Sequence of chain 1.B:
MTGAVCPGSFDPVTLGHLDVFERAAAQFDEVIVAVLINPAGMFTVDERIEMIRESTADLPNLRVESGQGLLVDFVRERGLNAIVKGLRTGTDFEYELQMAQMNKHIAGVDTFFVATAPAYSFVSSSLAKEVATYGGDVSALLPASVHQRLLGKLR

Binding-site contacts:
Ligand atom C10 contacts residue SER127 of chain 1.B at 3.3 Å.
Ligand atom C02 contacts residue THR119 of chain 1.B at 3.1 Å.
Ligand atom C03 contacts residue VAL21 of chain 1.B at 3.8 Å (hydrophobic).
Ligand atom O14 contacts residue HIS18 of chain 1.B at 4.0 Å.
Ligand atom C04 contacts residue HIS18 of chain 1.B at 3.7 Å.
Ligand atom C09 contacts residue SER127 of chain 1.B at 3.6 Å.
Ligand atom N07 contacts residue THR15 of chain 1.B at 3.7 Å.
Ligand atom O14 contacts residue SER128 of chain 1.B at 3.0 Å (h-bond).
Ligand atom C01 contacts residue ARG91 of chain 1.B at 3.8 Å.
Ligand atom N07 contacts residue HIS18 of chain 1.B at 3.5 Å (h-bond).
Ligand atom C10 contacts residue HIS18 of chain 1.B at 3.1 Å.
Ligand atom C08 contacts residue HIS18 of chain 1.B at 3.4 Å.
Ligand atom N07 contacts residue VAL126 of chain 1.B at 3.6 Å (h-bond).
Ligand atom C02 contacts residue GLY17 of chain 1.B at 3.6 Å.
Ligand atom C10 contacts residue SER128 of chain 1.B at 3.2 Å.
Ligand atom C09 contacts residue SER128 of chain 1.B at 3.7 Å.
Ligand atom N11 contacts residue HIS18 of chain 1.B at 3.5 Å (h-bond).
Ligand atom C01 contacts residue GLY17 of chain 1.B at 3.6 Å.
Ligand atom C05 contacts residue VAL126 of chain 1.B at 3.9 Å (hydrophobic).
Ligand atom C08 contacts residue ARG91 of chain 1.B at 3.9 Å.
Ligand atom C09 contacts residue HIS18 of chain 1.B at 3.2 Å.
Ligand atom C15 contacts residue ARG91 of chain 1.B at 3.3 Å.
Ligand atom C06 contacts residue GLY17 of chain 1.B at 3.8 Å.
Ligand atom C04 contacts residue GLY17 of chain 1.B at 3.6 Å.
Ligand atom C03 contacts residue HIS18 of chain 1.B at 4.0 Å.
Ligand atom O13 contacts residue ARG91 of chain 1.B at 3.5 Å (salt-bridge).
Ligand atom C06 contacts residue TYR123 of chain 1.B at 3.5 Å (hydrophobic).
Ligand atom N11 contacts residue VAL126 of chain 1.B at 3.5 Å (h-bond).
Ligand atom C03 contacts residue GLY17 of chain 1.B at 3.3 Å.
Ligand atom C01 contacts residue TYR123 of chain 1.B at 3.2 Å (hydrophobic).
Ligand atom C12 contacts residue HIS18 of chain 1.B at 3.8 Å.
Ligand atom C10 contacts residue THR15 of chain 1.B at 3.4 Å.
Ligand atom C06 contacts residue VAL126 of chain 1.B at 3.4 Å (hydrophobic).
Ligand atom C05 contacts residue GLY17 of chain 1.B at 3.9 Å.
Ligand atom N11 contacts residue SER127 of chain 1.B at 3.9 Å.
Ligand atom C12 contacts residue SER128 of chain 1.B at 3.6 Å.
Ligand atom C06 contacts residue ARG91 of chain 1.B at 3.6 Å.
Ligand atom C10 contacts residue VAL126 of chain 1.B at 3.9 Å (hydrophobic).
Ligand atom C01 contacts residue THR119 of chain 1.B at 3.1 Å.
Ligand atom N11 contacts residue THR15 of chain 1.B at 2.8 Å (h-bond).

This small molecule binds to this protein.
Small molecule (SMILES): Cc1c(C(=O)O)cnn1-c1ccccc1